A protein and the small-molecule ligand that binds it are described below.
Small molecule (SMILES): CC(C)c1cccc(CNC[C@@H](O)[C@H](Cc2ccccc2)NC(=O)[C@@H]2CCC[C@H](C(C)(C)N3CCCCC3=O)C2)c1

Sequence of chain 1.B:
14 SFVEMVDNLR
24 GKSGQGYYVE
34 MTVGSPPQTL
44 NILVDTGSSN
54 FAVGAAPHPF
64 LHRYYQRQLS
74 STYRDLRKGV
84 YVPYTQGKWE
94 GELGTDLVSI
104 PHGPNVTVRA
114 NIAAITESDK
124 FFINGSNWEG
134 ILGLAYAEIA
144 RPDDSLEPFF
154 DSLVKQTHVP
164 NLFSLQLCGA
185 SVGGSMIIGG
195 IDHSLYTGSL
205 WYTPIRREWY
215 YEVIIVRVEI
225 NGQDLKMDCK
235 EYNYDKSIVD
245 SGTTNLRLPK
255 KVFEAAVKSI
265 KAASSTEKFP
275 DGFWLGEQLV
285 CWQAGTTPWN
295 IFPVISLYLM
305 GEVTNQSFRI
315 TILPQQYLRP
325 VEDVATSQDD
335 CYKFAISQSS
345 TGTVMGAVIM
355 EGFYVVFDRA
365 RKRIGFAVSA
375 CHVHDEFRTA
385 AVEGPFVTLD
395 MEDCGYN

Binding-site contacts:
Ligand atom C24 contacts residue THR88 of chain 1.B at 3.6 Å.
Ligand atom C48 contacts residue GLY50 of chain 1.B at 3.4 Å.
Ligand atom O41 contacts residue GLY50 of chain 1.B at 3.3 Å (h-bond).
Ligand atom C11 contacts residue THR248 of chain 1.B at 3.3 Å.
Ligand atom C71 contacts residue ASP48 of chain 1.B at 3.5 Å.
Ligand atom O34 contacts residue THR88 of chain 1.B at 3.1 Å (h-bond).
Ligand atom C43 contacts residue ASP244 of chain 1.B at 3.2 Å.
Ligand atom N35 contacts residue GLY246 of chain 1.B at 3.0 Å (h-bond).
Ligand atom C55 contacts residue PRO86 of chain 1.B at 3.4 Å (hydrophobic).
Ligand atom C71 contacts residue GLY246 of chain 1.B at 3.5 Å.
Ligand atom C63 contacts residue TYR87 of chain 1.B at 3.6 Å (hydrophobic).
Ligand atom C48 contacts residue ASP244 of chain 1.B at 3.3 Å.
Ligand atom N35 contacts residue THR247 of chain 1.B at 3.6 Å (h-bond).
Ligand atom C59 contacts residue THR88 of chain 1.B at 3.2 Å.
Ligand atom O34 contacts residue GLN89 of chain 1.B at 3.3 Å (h-bond).
Ligand atom C67 contacts residue ILE142 of chain 1.B at 3.6 Å (hydrophobic).
Ligand atom N46 contacts residue ASP244 of chain 1.B at 2.6 Å (salt-bridge).
Ligand atom O41 contacts residue ASP48 of chain 1.B at 2.6 Å (salt-bridge).
Ligand atom C39 contacts residue ASP48 of chain 1.B at 3.5 Å.
Ligand atom C63 contacts residue VAL85 of chain 1.B at 3.5 Å (hydrophobic).
Ligand atom C14 contacts residue GLY27 of chain 1.B at 3.6 Å.
Ligand atom N46 contacts residue GLY50 of chain 1.B at 2.8 Å (h-bond).
Ligand atom C52 contacts residue TYR214 of chain 1.B at 3.6 Å (hydrophobic).
Ligand atom O15 contacts residue THR248 of chain 1.B at 2.6 Å (h-bond).
Ligand atom C8 contacts residue GLY246 of chain 1.B at 3.6 Å.
Ligand atom C52 contacts residue GLY50 of chain 1.B at 3.3 Å.
Ligand atom C57 contacts residue THR88 of chain 1.B at 3.7 Å.
Ligand atom O41 contacts residue SER51 of chain 1.B at 3.5 Å.
Ligand atom C37 contacts residue TYR87 of chain 1.B at 3.6 Å (hydrophobic).
Ligand atom C11 contacts residue GLY29 of chain 1.B at 3.6 Å.
Ligand atom O34 contacts residue TYR87 of chain 1.B at 3.4 Å.
Ligand atom C8 contacts residue GLY29 of chain 1.B at 3.6 Å.
Ligand atom C30 contacts residue GLN89 of chain 1.B at 3.6 Å.
Ligand atom C11 contacts residue GLY27 of chain 1.B at 3.6 Å.
Ligand atom C75 contacts residue GLN89 of chain 1.B at 3.5 Å.
Ligand atom C22 contacts residue THR247 of chain 1.B at 3.5 Å.
Ligand atom O41 contacts residue TYR87 of chain 1.B at 3.4 Å.
Ligand atom C77 contacts residue GLN89 of chain 1.B at 3.4 Å.
Ligand atom C14 contacts residue THR248 of chain 1.B at 3.4 Å.
Ligand atom C79 contacts residue PHE124 of chain 1.B at 3.6 Å (hydrophobic).